Sequence of chain 1.A:
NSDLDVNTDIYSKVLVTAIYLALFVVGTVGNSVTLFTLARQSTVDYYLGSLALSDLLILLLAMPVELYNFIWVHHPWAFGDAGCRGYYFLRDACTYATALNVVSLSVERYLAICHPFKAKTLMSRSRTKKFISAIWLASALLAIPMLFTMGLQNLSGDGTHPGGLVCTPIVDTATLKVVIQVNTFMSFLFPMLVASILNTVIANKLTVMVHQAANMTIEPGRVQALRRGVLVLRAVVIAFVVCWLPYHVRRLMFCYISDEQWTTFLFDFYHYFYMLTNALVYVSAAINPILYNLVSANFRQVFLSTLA

Binding-site contacts:
Ligand atom N contacts residue PHE281 of chain 1.A at 3.5 Å.
Ligand atom CE2 contacts residue LEU10 of chain 1.A at 3.6 Å (hydrophobic).
Ligand atom NH1 contacts residue ASP9 of chain 1.A at 2.8 Å (salt-bridge).
Ligand atom O contacts residue TYR288 of chain 1.A at 3.4 Å.
Ligand atom CB contacts residue ASP273 of chain 1.A at 3.3 Å.
Ligand atom NH2 contacts residue PHE268 of chain 1.A at 2.4 Å (h-bond).
Ligand atom CD1 contacts residue VAL179 of chain 1.A at 3.7 Å (hydrophobic).
Ligand atom CD contacts residue PHE281 of chain 1.A at 3.6 Å (hydrophobic).
Ligand atom NH2 contacts residue ILE271 of chain 1.A at 3.3 Å (h-bond).
Ligand atom O contacts residue TYR284 of chain 1.A at 2.4 Å (h-bond).
Ligand atom CD1 contacts residue PHE83 of chain 1.A at 3.6 Å (hydrophobic).
Ligand atom C contacts residue TYR101 of chain 1.A at 3.2 Å (hydrophobic).
Ligand atom CE2 contacts residue VAL179 of chain 1.A at 3.7 Å (hydrophobic).
Ligand atom O contacts residue TRP276 of chain 1.A at 3.7 Å.
Ligand atom NE contacts residue TRP276 of chain 1.A at 3.2 Å (h-bond).
Ligand atom OH contacts residue HIS88 of chain 1.A at 3.5 Å.
Ligand atom N contacts residue ASP273 of chain 1.A at 3.3 Å (salt-bridge).
Ligand atom C contacts residue TYR284 of chain 1.A at 3.4 Å (hydrophobic).
Ligand atom O contacts residue PHE268 of chain 1.A at 3.6 Å.
Ligand atom CZ contacts residue TRP276 of chain 1.A at 3.7 Å (hydrophobic).
Ligand atom NH1 contacts residue ILE271 of chain 1.A at 2.7 Å (h-bond).
Ligand atom O contacts residue ARG264 of chain 1.A at 3.5 Å (salt-bridge).
Ligand atom OXT contacts residue TYR101 of chain 1.A at 2.1 Å (h-bond).
Ligand atom CA contacts residue PHE281 of chain 1.A at 3.7 Å (hydrophobic).
Ligand atom CA contacts residue ASP273 of chain 1.A at 3.7 Å.
Ligand atom CG contacts residue TYR284 of chain 1.A at 3.7 Å (hydrophobic).
Ligand atom C contacts residue ASP273 of chain 1.A at 3.3 Å.
Ligand atom CD1 contacts residue ARG265 of chain 1.A at 3.5 Å.
Ligand atom CB contacts residue TYR284 of chain 1.A at 3.7 Å (hydrophobic).
Ligand atom CZ contacts residue PHE268 of chain 1.A at 3.7 Å (hydrophobic).
Ligand atom CZ contacts residue ILE271 of chain 1.A at 3.1 Å (hydrophobic).
Ligand atom CG contacts residue TRP276 of chain 1.A at 3.6 Å (hydrophobic).
Ligand atom O contacts residue PHE268 of chain 1.A at 3.2 Å.
Ligand atom OH contacts residue HIS87 of chain 1.A at 3.1 Å (h-bond).
Ligand atom CZ contacts residue ASP9 of chain 1.A at 3.7 Å.
Ligand atom CD contacts residue TRP276 of chain 1.A at 3.3 Å (hydrophobic).
Ligand atom CZ contacts residue VAL179 of chain 1.A at 3.6 Å (hydrophobic).
Ligand atom CB contacts residue PHE281 of chain 1.A at 3.6 Å (hydrophobic).
Ligand atom CD2 contacts residue PHE268 of chain 1.A at 3.7 Å (hydrophobic).
Ligand atom O contacts residue ASP273 of chain 1.A at 3.0 Å (salt-bridge).

This small molecule binds to this protein.
Small molecule (SMILES): CC[C@H](C)[C@H](NC(=O)[C@H](Cc1ccc(O)cc1)NC(=O)[C@@H]1CCCN1C(=O)[C@H](CCCN=C(N)N)NC(=O)[C@@H](N)CCCN=C(N)N)C(=O)N[C@@H](CC(C)C)C(=O)O